This protein binds this small molecule.
Small molecule (SMILES): CN(Cc1cnc2nc(N)nc(N)c2n1)c1ccc(C(=O)N[C@@H](CCC(=O)O)C(=O)O)cc1

Sequence of chain 1.C:
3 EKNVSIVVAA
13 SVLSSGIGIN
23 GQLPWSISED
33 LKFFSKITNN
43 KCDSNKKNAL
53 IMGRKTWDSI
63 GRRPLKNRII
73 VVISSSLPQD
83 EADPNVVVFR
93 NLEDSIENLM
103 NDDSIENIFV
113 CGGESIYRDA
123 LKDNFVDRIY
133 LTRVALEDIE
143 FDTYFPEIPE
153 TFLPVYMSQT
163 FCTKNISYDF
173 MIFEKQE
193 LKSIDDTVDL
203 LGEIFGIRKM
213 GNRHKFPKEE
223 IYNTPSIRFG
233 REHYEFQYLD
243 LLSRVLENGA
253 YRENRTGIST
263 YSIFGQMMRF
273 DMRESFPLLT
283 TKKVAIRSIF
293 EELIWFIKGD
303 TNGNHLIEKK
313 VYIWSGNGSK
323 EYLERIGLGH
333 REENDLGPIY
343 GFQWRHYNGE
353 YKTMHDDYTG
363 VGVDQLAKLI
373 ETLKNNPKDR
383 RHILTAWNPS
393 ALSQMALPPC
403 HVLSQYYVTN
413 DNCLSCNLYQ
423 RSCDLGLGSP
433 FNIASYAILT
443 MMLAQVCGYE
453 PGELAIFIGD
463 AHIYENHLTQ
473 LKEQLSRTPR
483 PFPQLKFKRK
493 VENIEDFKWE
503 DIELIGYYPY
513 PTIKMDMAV

Binding-site contacts:
Ligand atom NA4 contacts residue PHE36 of chain 1.C at 3.3 Å.
Ligand atom C7 contacts residue LEU25 of chain 1.C at 3.5 Å (hydrophobic).
Ligand atom C4 contacts residue VAL9 of chain 1.C at 3.6 Å (hydrophobic).
Ligand atom N3 contacts residue VAL10 of chain 1.C at 3.4 Å (h-bond).
Ligand atom N1 contacts residue ASP32 of chain 1.C at 2.9 Å (salt-bridge).
Ligand atom O2 contacts residue ARG70 of chain 1.C at 3.1 Å (salt-bridge).
Ligand atom N8 contacts residue ASP32 of chain 1.C at 3.6 Å.
Ligand atom C4 contacts residue PHE36 of chain 1.C at 3.5 Å (hydrophobic).
Ligand atom NA4 contacts residue TYR119 of chain 1.C at 3.7 Å.
Ligand atom C8A contacts residue NDP1 of chain 1.N at 3.5 Å.
Ligand atom NA2 contacts residue THR134 of chain 1.C at 3.2 Å (h-bond).
Ligand atom C15 contacts residue PHE36 of chain 1.C at 3.6 Å (hydrophobic).
Ligand atom NA4 contacts residue CYS113 of chain 1.C at 3.2 Å.
Ligand atom C2 contacts residue ASP32 of chain 1.C at 3.7 Å.
Ligand atom C4 contacts residue NDP1 of chain 1.N at 3.1 Å.
Ligand atom O2 contacts residue SER37 of chain 1.C at 2.9 Å (h-bond).
Ligand atom C8A contacts residue ASP32 of chain 1.C at 3.7 Å.
Ligand atom O1 contacts residue ARG70 of chain 1.C at 2.6 Å (salt-bridge).
Ligand atom NA4 contacts residue NDP1 of chain 1.N at 3.6 Å (h-bond).
Ligand atom NA2 contacts residue ASP32 of chain 1.C at 2.9 Å (salt-bridge).
Ligand atom N10 contacts residue ILE62 of chain 1.C at 3.6 Å.
Ligand atom C2 contacts residue VAL10 of chain 1.C at 3.6 Å (hydrophobic).
Ligand atom C2 contacts residue ALA11 of chain 1.C at 3.5 Å (hydrophobic).
Ligand atom NA4 contacts residue VAL9 of chain 1.C at 2.8 Å (h-bond).
Ligand atom CM contacts residue THR58 of chain 1.C at 3.5 Å.
Ligand atom NA2 contacts residue VAL10 of chain 1.C at 3.4 Å (h-bond).
Ligand atom C4A contacts residue NDP1 of chain 1.N at 3.1 Å.
Ligand atom N3 contacts residue VAL9 of chain 1.C at 3.5 Å.
Ligand atom N5 contacts residue NDP1 of chain 1.N at 3.4 Å.
Ligand atom C14 contacts residue ILE62 of chain 1.C at 3.6 Å (hydrophobic).
Ligand atom N3 contacts residue ALA11 of chain 1.C at 3.7 Å.
Ligand atom N3 contacts residue NDP1 of chain 1.N at 3.5 Å (h-bond).
Ligand atom CM contacts residue ILE62 of chain 1.C at 3.7 Å (hydrophobic).
Ligand atom N8 contacts residue LEU33 of chain 1.C at 3.7 Å.
Ligand atom N1 contacts residue ALA11 of chain 1.C at 3.4 Å.
Ligand atom C16 contacts residue PHE36 of chain 1.C at 3.5 Å (hydrophobic).
Ligand atom CT contacts residue SER37 of chain 1.C at 3.5 Å.
Ligand atom O1 contacts residue SER37 of chain 1.C at 3.6 Å.
Ligand atom CT contacts residue ARG70 of chain 1.C at 3.2 Å.
Ligand atom NA2 contacts residue ALA11 of chain 1.C at 3.4 Å.